Sequence of chain 1.C:
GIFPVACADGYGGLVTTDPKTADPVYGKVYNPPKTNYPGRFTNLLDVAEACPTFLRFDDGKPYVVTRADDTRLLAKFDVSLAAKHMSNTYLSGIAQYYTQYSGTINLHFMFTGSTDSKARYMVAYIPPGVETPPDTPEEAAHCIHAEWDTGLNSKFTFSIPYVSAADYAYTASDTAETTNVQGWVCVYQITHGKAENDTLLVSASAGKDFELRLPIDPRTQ

Sequence of chain 2.A:
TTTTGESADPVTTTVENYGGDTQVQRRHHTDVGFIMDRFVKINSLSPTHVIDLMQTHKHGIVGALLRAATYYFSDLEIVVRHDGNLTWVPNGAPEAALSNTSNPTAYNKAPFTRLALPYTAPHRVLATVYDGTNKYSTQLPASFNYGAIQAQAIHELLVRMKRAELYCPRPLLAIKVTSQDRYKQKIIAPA

This small molecule binds to this protein.
Small molecule (SMILES): O=C(O)[C@@H]1O[C@@H](O[C@H]2[C@H](O)[C@@H](NS(=O)(=O)O)[C@@H](O)O[C@@H]2COS(=O)(=O)O)[C@H](OS(=O)(=O)O)[C@@H](O)[C@@H]1O[C@H]1O[C@H](COS(=O)(=O)O)[C@@H](O)[C@H](O)[C@H]1NS(=O)(=O)O

Sequence of chain 2.B:
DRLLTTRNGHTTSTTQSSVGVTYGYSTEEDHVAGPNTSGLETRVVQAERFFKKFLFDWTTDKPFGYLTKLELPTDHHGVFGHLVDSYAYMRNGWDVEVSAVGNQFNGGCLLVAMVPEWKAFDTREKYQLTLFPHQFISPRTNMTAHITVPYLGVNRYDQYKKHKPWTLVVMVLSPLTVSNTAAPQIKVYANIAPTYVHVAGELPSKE

Binding-site contacts:
Ligand atom S2 contacts residue ARG135 of chain 2.B at 4.0 Å.
Ligand atom O2S contacts residue ARG56 of chain 1.C at 4.1 Å.
Ligand atom S2 contacts residue ARG56 of chain 1.C at 3.4 Å (salt-bridge).
Ligand atom C5 contacts residue ARG135 of chain 2.B at 4.1 Å.
Ligand atom O4S contacts residue ARG56 of chain 1.C at 2.5 Å (salt-bridge).
Ligand atom C6 contacts residue ARG135 of chain 2.B at 3.8 Å.
Ligand atom O3S contacts residue THR134 of chain 2.B at 3.3 Å (h-bond).
Ligand atom C2 contacts residue LYS193 of chain 2.A at 3.6 Å.
Ligand atom C3 contacts residue ARG56 of chain 1.C at 3.9 Å.
Ligand atom O3 contacts residue ASP59 of chain 1.C at 4.0 Å.
Ligand atom O5S contacts residue ASN88 of chain 1.C at 3.0 Å (h-bond).
Ligand atom C1 contacts residue ASP133 of chain 2.B at 4.0 Å.
Ligand atom O3 contacts residue LYS193 of chain 2.A at 2.8 Å (salt-bridge).
Ligand atom O5 contacts residue ARG135 of chain 2.B at 3.2 Å.
Ligand atom O3S contacts residue LYS193 of chain 2.A at 3.1 Å (salt-bridge).
Ligand atom O2S contacts residue ASP59 of chain 1.C at 3.2 Å.
Ligand atom O1S contacts residue ASP58 of chain 1.C at 4.1 Å.
Ligand atom O6S contacts residue ARG56 of chain 1.C at 3.7 Å.
Ligand atom N2 contacts residue ARG56 of chain 1.C at 3.9 Å.
Ligand atom O6 contacts residue ARG135 of chain 2.B at 3.6 Å.
Ligand atom O6B contacts residue LYS193 of chain 2.A at 4.1 Å.
Ligand atom O1 contacts residue ASP133 of chain 2.B at 4.1 Å.
Ligand atom C3 contacts residue LYS193 of chain 2.A at 3.6 Å.
Ligand atom C6 contacts residue THR134 of chain 2.B at 3.5 Å.
Ligand atom O2S contacts residue ASP58 of chain 1.C at 2.3 Å (salt-bridge).
Ligand atom O6 contacts residue LYS193 of chain 2.A at 3.5 Å.
Ligand atom O4 contacts residue THR195 of chain 2.A at 3.7 Å.
Ligand atom S1 contacts residue ASP58 of chain 1.C at 3.7 Å.
Ligand atom S1 contacts residue ASP59 of chain 1.C at 3.7 Å.
Ligand atom O5 contacts residue LYS193 of chain 2.A at 3.6 Å.
Ligand atom O5S contacts residue ARG56 of chain 1.C at 3.6 Å (salt-bridge).
Ligand atom S2 contacts residue ASN88 of chain 1.C at 4.0 Å.
Ligand atom C4 contacts residue LYS193 of chain 2.A at 3.4 Å.
Ligand atom O1S contacts residue ASP59 of chain 1.C at 3.0 Å.
Ligand atom O6S contacts residue ARG135 of chain 2.B at 3.7 Å.
Ligand atom O6S contacts residue LYS193 of chain 2.A at 3.4 Å.
Ligand atom C5 contacts residue THR134 of chain 2.B at 3.9 Å.
Ligand atom O6S contacts residue ASN88 of chain 1.C at 3.9 Å.
Ligand atom O5S contacts residue ARG135 of chain 2.B at 3.6 Å.
Ligand atom O3 contacts residue ARG56 of chain 1.C at 3.9 Å.